Sequence of chain 1.A:
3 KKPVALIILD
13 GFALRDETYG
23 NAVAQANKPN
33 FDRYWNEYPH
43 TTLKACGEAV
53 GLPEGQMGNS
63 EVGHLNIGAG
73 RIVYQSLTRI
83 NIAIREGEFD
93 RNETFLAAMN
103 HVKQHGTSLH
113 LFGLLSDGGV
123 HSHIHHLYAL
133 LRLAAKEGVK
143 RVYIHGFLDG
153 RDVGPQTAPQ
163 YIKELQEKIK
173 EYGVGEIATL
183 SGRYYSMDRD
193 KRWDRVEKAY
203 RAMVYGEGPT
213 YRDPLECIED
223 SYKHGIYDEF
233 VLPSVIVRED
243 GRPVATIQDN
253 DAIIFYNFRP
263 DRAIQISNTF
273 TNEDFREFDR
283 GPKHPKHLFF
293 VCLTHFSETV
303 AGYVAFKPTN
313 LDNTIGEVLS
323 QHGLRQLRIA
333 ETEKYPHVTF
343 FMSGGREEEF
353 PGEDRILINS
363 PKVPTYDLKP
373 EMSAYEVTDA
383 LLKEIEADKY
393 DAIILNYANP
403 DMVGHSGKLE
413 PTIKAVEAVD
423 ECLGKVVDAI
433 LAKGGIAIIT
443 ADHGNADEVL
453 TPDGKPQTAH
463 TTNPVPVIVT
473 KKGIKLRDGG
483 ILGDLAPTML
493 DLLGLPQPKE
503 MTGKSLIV

Binding-site contacts:
Ligand atom O1P contacts residue HIS462 of chain 1.A at 3.4 Å (h-bond).
Ligand atom P contacts residue HIS462 of chain 1.A at 3.7 Å.
Ligand atom O2 contacts residue ARG261 of chain 1.A at 3.7 Å.
Ligand atom O4P contacts residue ASP403 of chain 1.A at 3.2 Å (salt-bridge).
Ligand atom O3P contacts residue ARG261 of chain 1.A at 2.8 Å (salt-bridge).
Ligand atom P contacts residue ARG261 of chain 1.A at 3.7 Å.
Ligand atom O1P contacts residue MN1 of chain 1.B at 2.6 Å.
Ligand atom O3 contacts residue ARG185 of chain 1.A at 3.0 Å (salt-bridge).
Ligand atom O4P contacts residue LYS336 of chain 1.A at 2.8 Å (salt-bridge).
Ligand atom O2 contacts residue HIS123 of chain 1.A at 2.7 Å (h-bond).
Ligand atom O3 contacts residue ASP154 of chain 1.A at 2.6 Å (salt-bridge).
Ligand atom O1 contacts residue ARG264 of chain 1.A at 3.1 Å (salt-bridge).
Ligand atom C3 contacts residue ASP154 of chain 1.A at 3.0 Å.
Ligand atom O4P contacts residue MN1 of chain 1.B at 2.3 Å.
Ligand atom O2P contacts residue ARG261 of chain 1.A at 2.8 Å (salt-bridge).
Ligand atom C1 contacts residue ARG153 of chain 1.A at 3.8 Å.
Ligand atom O2P contacts residue SER62 of chain 1.A at 3.1 Å (h-bond).
Ligand atom O3P contacts residue SER62 of chain 1.A at 2.8 Å (h-bond).
Ligand atom O4P contacts residue MN1 of chain 1.C at 3.3 Å.
Ligand atom O2P contacts residue ARG191 of chain 1.A at 3.3 Å (salt-bridge).
Ligand atom O2 contacts residue ARG185 of chain 1.A at 3.6 Å (salt-bridge).
Ligand atom O1 contacts residue ARG153 of chain 1.A at 2.9 Å (salt-bridge).
Ligand atom O2P contacts residue LYS336 of chain 1.A at 3.0 Å (salt-bridge).
Ligand atom O3P contacts residue MN1 of chain 1.B at 3.9 Å.
Ligand atom O4P contacts residue HIS445 of chain 1.A at 3.5 Å (h-bond).
Ligand atom O1 contacts residue ARG191 of chain 1.A at 3.7 Å.
Ligand atom O4P contacts residue SER62 of chain 1.A at 2.6 Å (h-bond).
Ligand atom C1 contacts residue ARG264 of chain 1.A at 3.5 Å.
Ligand atom O2 contacts residue ARG191 of chain 1.A at 3.2 Å (salt-bridge).
Ligand atom O3P contacts residue HIS462 of chain 1.A at 3.2 Å.
Ligand atom O3 contacts residue HIS123 of chain 1.A at 3.4 Å.
Ligand atom O3P contacts residue ASN61 of chain 1.A at 3.1 Å.
Ligand atom P contacts residue LYS336 of chain 1.A at 3.4 Å.
Ligand atom C1 contacts residue ARG191 of chain 1.A at 3.6 Å.
Ligand atom O1P contacts residue HIS407 of chain 1.A at 3.3 Å (h-bond).
Ligand atom O2 contacts residue ARG264 of chain 1.A at 2.7 Å (salt-bridge).
Ligand atom P contacts residue SER62 of chain 1.A at 3.2 Å.
Ligand atom C1 contacts residue HIS123 of chain 1.A at 3.7 Å.
Ligand atom O4P contacts residue HIS462 of chain 1.A at 3.3 Å (h-bond).
Ligand atom P contacts residue MN1 of chain 1.B at 3.0 Å.

This protein binds this small molecule.
Small molecule (SMILES): O=C(O)[C@@H](CO)OP(=O)(O)O